Binding-site contacts:
Ligand atom C20 contacts residue TRP56 of chain 2.A at 3.6 Å (hydrophobic).
Ligand atom C09 contacts residue GLU421 of chain 2.A at 3.2 Å.
Ligand atom S05 contacts residue TRP56 of chain 2.A at 3.7 Å.
Ligand atom C07 contacts residue GLU421 of chain 2.A at 3.7 Å.
Ligand atom C10 contacts residue ASP46 of chain 2.A at 3.6 Å.
Ligand atom C24 contacts residue TRP33 of chain 2.A at 3.7 Å (hydrophobic).
Ligand atom N18 contacts residue ILE48 of chain 2.A at 3.1 Å.
Ligand atom C02 contacts residue TRP56 of chain 2.A at 3.7 Å (hydrophobic).
Ligand atom C22 contacts residue TRP56 of chain 2.A at 3.7 Å (hydrophobic).
Ligand atom N01 contacts residue MET85 of chain 2.A at 3.6 Å.
Ligand atom C02 contacts residue SER103 of chain 2.A at 3.9 Å.
Ligand atom N03 contacts residue PHE422 of chain 2.A at 3.9 Å.
Ligand atom S28 contacts residue TRP56 of chain 2.A at 3.8 Å.
Ligand atom O17 contacts residue GLU421 of chain 2.A at 3.5 Å.
Ligand atom N03 contacts residue TRP56 of chain 2.A at 3.6 Å.
Ligand atom C19 contacts residue TRP56 of chain 2.A at 3.4 Å (hydrophobic).
Ligand atom C02 contacts residue PHE422 of chain 2.A at 3.8 Å (hydrophobic).
Ligand atom C27 contacts residue PHE104 of chain 2.A at 3.7 Å (hydrophobic).
Ligand atom C13 contacts residue ASP46 of chain 2.A at 3.7 Å.
Ligand atom S05 contacts residue ILE48 of chain 2.A at 3.9 Å.
Ligand atom S05 contacts residue PEG1 of chain 2.E at 3.6 Å.
Ligand atom C25 contacts residue TRP56 of chain 2.A at 3.8 Å (hydrophobic).
Ligand atom C22 contacts residue PHE104 of chain 2.A at 3.9 Å (hydrophobic).
Ligand atom C15 contacts residue PHE44 of chain 2.A at 3.8 Å (hydrophobic).
Ligand atom N01 contacts residue SER103 of chain 2.A at 2.7 Å (h-bond).
Ligand atom C23 contacts residue ALA53 of chain 2.A at 3.7 Å (hydrophobic).
Ligand atom C25 contacts residue ARG57 of chain 2.A at 3.7 Å.
Ligand atom N18 contacts residue TRP56 of chain 2.A at 3.4 Å.
Ligand atom N01 contacts residue PHE422 of chain 2.A at 2.7 Å (h-bond).
Ligand atom C19 contacts residue ILE48 of chain 2.A at 3.9 Å (hydrophobic).
Ligand atom C21 contacts residue TRP56 of chain 2.A at 3.6 Å (hydrophobic).
Ligand atom C12 contacts residue ASP46 of chain 2.A at 3.7 Å.
Ligand atom C09 contacts residue PHE422 of chain 2.A at 3.8 Å (hydrophobic).
Ligand atom C06 contacts residue TRP56 of chain 2.A at 3.5 Å (hydrophobic).
Ligand atom N01 contacts residue TRP56 of chain 2.A at 3.9 Å.
Ligand atom C04 contacts residue TRP56 of chain 2.A at 3.4 Å (hydrophobic).
Ligand atom N08 contacts residue PHE422 of chain 2.A at 3.6 Å.
Ligand atom C06 contacts residue GLU421 of chain 2.A at 3.5 Å.
Ligand atom C23 contacts residue PHE104 of chain 2.A at 3.8 Å (hydrophobic).
Ligand atom C10 contacts residue GLU421 of chain 2.A at 3.9 Å.

A small-molecule ligand and the protein it binds are described below.
Small molecule (SMILES): Nc1nc(SCC(=O)NCCN2CCCCC2)nc2sc3c(c12)CCCCC3

Sequence of chain 2.A:
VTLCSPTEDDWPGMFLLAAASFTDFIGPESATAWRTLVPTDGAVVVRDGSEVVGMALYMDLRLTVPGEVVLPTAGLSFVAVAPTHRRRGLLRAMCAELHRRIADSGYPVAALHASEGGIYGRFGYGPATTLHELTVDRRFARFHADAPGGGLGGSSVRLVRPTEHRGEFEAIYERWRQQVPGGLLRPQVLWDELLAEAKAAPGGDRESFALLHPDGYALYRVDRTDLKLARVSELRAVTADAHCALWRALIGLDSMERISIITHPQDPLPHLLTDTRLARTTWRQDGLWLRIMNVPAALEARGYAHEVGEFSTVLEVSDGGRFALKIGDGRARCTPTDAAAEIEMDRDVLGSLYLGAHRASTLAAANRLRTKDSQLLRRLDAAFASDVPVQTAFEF